This small molecule binds to this protein.
Small molecule (SMILES): CC(=O)N[C@@H]1[C@@H](O)[C@H](O)[C@@H](CO)O[C@H]1O

Binding-site contacts:
Ligand atom C7 contacts residue PHE98 of chain 1.D at 4.2 Å (hydrophobic).
Ligand atom O7 contacts residue SER99 of chain 1.D at 3.6 Å.
Ligand atom N2 contacts residue ASN97 of chain 1.D at 3.1 Å (h-bond).
Ligand atom C8 contacts residue LYS96 of chain 1.D at 3.7 Å.
Ligand atom C6 contacts residue ASN97 of chain 1.D at 4.5 Å.
Ligand atom N2 contacts residue LYS96 of chain 1.D at 3.7 Å.
Ligand atom O5 contacts residue ASN97 of chain 1.D at 2.1 Å (h-bond).
Ligand atom C7 contacts residue ASN97 of chain 1.D at 3.7 Å.
Ligand atom C1 contacts residue ASN97 of chain 1.D at 1.5 Å.
Ligand atom O7 contacts residue ASN97 of chain 1.D at 4.2 Å.
Ligand atom C8 contacts residue PHE98 of chain 1.D at 4.0 Å (hydrophobic).
Ligand atom O7 contacts residue PHE98 of chain 1.D at 4.2 Å.
Ligand atom C8 contacts residue ASN97 of chain 1.D at 3.4 Å.
Ligand atom C4 contacts residue ASN97 of chain 1.D at 4.1 Å.
Ligand atom C2 contacts residue ASN97 of chain 1.D at 2.5 Å.
Ligand atom C5 contacts residue ASN97 of chain 1.D at 3.5 Å.
Ligand atom C7 contacts residue LYS96 of chain 1.D at 4.2 Å.
Ligand atom C3 contacts residue ASN97 of chain 1.D at 3.8 Å.

Sequence of chain 1.D:
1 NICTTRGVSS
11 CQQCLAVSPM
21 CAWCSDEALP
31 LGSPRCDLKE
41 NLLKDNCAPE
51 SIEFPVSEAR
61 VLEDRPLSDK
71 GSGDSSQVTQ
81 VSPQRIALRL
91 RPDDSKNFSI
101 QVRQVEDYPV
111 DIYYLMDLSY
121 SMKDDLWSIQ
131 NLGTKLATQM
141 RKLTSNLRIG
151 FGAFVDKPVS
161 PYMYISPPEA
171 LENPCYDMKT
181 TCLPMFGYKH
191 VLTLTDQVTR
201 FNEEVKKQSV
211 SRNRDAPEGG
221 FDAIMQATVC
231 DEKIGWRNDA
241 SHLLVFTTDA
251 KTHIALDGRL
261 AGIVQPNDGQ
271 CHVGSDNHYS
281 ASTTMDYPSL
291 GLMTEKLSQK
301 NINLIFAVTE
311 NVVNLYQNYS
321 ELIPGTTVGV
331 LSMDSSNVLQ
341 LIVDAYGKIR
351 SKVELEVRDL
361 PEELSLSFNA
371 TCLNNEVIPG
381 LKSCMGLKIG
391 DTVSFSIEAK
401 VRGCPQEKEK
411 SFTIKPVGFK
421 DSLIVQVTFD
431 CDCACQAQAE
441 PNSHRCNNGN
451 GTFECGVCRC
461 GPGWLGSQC